This protein binds this small molecule.
Small molecule (SMILES): C=C(C)c1cccc(C(C)(C)NC(=O)Nc2ccc(Cl)c(N[C@@H]3OC[C@@H](O)[C@@H](O)[C@@H]3O)c2)c1

Binding-site contacts:
Ligand atom C27 contacts residue LEU50 of chain 1.C at 3.6 Å (hydrophobic).
Ligand atom C13 contacts residue GLY289 of chain 1.A at 3.8 Å.
Ligand atom C18 contacts residue PRO51 of chain 1.C at 3.8 Å (hydrophobic).
Ligand atom O2 contacts residue GOL1 of chain 1.N at 3.8 Å.
Ligand atom O2 contacts residue ALA150 of chain 1.A at 3.7 Å.
Ligand atom C8 contacts residue IMP1 of chain 1.I at 3.4 Å.
Ligand atom C2 contacts residue GLY289 of chain 1.A at 3.6 Å.
Ligand atom C18 contacts residue GLU313 of chain 1.A at 3.7 Å.
Ligand atom O4 contacts residue SER154 of chain 1.A at 3.5 Å (h-bond).
Ligand atom CL contacts residue GLY341 of chain 1.C at 3.2 Å.
Ligand atom C17 contacts residue GLU313 of chain 1.A at 3.8 Å.
Ligand atom C8 contacts residue TYR342 of chain 1.C at 3.7 Å (hydrophobic).
Ligand atom O4 contacts residue HIS151 of chain 1.A at 3.0 Å (h-bond).
Ligand atom C7 contacts residue IMP1 of chain 1.I at 3.5 Å.
Ligand atom C3 contacts residue GLY289 of chain 1.A at 3.7 Å.
Ligand atom C24 contacts residue THR149 of chain 1.A at 3.7 Å.
Ligand atom C12 contacts residue GOL1 of chain 1.N at 3.8 Å.
Ligand atom C29 contacts residue LEU50 of chain 1.C at 3.7 Å (hydrophobic).
Ligand atom C10 contacts residue GOL1 of chain 1.N at 3.8 Å.
Ligand atom C13 contacts residue VAL311 of chain 1.A at 3.5 Å (hydrophobic).
Ligand atom CL contacts residue HIS151 of chain 1.A at 3.8 Å.
Ligand atom C9 contacts residue IMP1 of chain 1.I at 3.4 Å.
Ligand atom N4 contacts residue GLU313 of chain 1.A at 2.9 Å (salt-bridge).
Ligand atom C8 contacts residue ALA150 of chain 1.A at 3.6 Å (hydrophobic).
Ligand atom C19 contacts residue ALA338 of chain 1.C at 3.7 Å (hydrophobic).
Ligand atom C26 contacts residue SER154 of chain 1.A at 3.8 Å.
Ligand atom N3 contacts residue GLU313 of chain 1.A at 3.3 Å (salt-bridge).
Ligand atom C3 contacts residue MET288 of chain 1.A at 3.9 Å (hydrophobic).
Ligand atom C19 contacts residue PRO51 of chain 1.C at 3.6 Å (hydrophobic).
Ligand atom C25 contacts residue THR149 of chain 1.A at 3.2 Å.
Ligand atom O5 contacts residue SER154 of chain 1.A at 3.2 Å (h-bond).
Ligand atom C7 contacts residue ALA150 of chain 1.A at 3.7 Å (hydrophobic).
Ligand atom C13 contacts residue GLU313 of chain 1.A at 3.6 Å.
Ligand atom O6 contacts residue VAL126 of chain 1.A at 3.9 Å.
Ligand atom O4 contacts residue THR149 of chain 1.A at 3.1 Å (h-bond).
Ligand atom C10 contacts residue GLU313 of chain 1.A at 3.6 Å.
Ligand atom C18 contacts residue TYR342 of chain 1.C at 3.7 Å (hydrophobic).
Ligand atom C8 contacts residue THR207 of chain 1.A at 3.4 Å.
Ligand atom C22 contacts residue ALA150 of chain 1.A at 3.8 Å (hydrophobic).
Ligand atom C8 contacts residue GLU313 of chain 1.A at 3.2 Å.

Sequence of chain 1.A:
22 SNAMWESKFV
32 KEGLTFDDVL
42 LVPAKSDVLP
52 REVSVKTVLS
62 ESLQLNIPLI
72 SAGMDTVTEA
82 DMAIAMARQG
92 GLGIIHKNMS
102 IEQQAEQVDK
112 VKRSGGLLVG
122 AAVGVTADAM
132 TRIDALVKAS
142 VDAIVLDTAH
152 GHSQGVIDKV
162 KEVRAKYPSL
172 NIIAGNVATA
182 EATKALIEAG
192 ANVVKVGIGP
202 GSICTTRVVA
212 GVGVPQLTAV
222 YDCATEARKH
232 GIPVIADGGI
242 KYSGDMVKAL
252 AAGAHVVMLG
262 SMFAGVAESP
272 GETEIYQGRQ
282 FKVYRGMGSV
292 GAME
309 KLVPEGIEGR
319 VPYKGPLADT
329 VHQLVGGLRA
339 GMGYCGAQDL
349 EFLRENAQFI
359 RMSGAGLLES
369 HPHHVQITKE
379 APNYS

Sequence of chain 1.C:
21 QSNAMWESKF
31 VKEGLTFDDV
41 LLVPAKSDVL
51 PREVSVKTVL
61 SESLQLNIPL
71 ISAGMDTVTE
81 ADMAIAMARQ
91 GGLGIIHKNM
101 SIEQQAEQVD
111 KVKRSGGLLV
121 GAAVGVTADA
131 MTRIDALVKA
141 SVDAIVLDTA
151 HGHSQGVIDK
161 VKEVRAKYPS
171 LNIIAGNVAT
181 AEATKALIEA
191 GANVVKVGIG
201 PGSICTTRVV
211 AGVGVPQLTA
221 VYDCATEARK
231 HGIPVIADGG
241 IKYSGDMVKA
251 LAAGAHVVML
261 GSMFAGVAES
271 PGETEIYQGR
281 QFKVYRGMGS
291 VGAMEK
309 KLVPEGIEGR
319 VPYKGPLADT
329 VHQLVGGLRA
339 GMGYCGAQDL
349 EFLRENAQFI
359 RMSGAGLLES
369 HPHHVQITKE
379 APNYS